Binding-site contacts:
Ligand atom C1 contacts residue FQ01 of chain 1.J at 0.8 Å.
Ligand atom C11 contacts residue FQ01 of chain 1.J at 0.8 Å.
Ligand atom C17 contacts residue FV31 of chain 1.L at 0.3 Å.
Ligand atom C19 contacts residue FQ01 of chain 1.J at 0.5 Å.
Ligand atom C7 contacts residue FQ01 of chain 1.J at 0.5 Å.
Ligand atom C2 contacts residue FV31 of chain 1.L at 0.6 Å.
Ligand atom C17 contacts residue FQ01 of chain 1.J at 0.5 Å.
Ligand atom O1 contacts residue FQ01 of chain 1.J at 0.9 Å (h-bond).
Ligand atom C13 contacts residue FQ01 of chain 1.J at 0.6 Å.
Ligand atom C14 contacts residue FV31 of chain 1.L at 0.7 Å.
Ligand atom C6 contacts residue FV31 of chain 1.L at 1.0 Å.
Ligand atom C12 contacts residue FQ01 of chain 1.J at 0.8 Å.
Ligand atom C9 contacts residue FQ01 of chain 1.J at 1.0 Å.
Ligand atom C20 contacts residue FQ01 of chain 1.J at 0.7 Å.
Ligand atom C19 contacts residue FV31 of chain 1.L at 0.2 Å.
Ligand atom C8 contacts residue FV31 of chain 1.L at 0.7 Å.
Ligand atom C18 contacts residue FV31 of chain 1.L at 0.3 Å.
Ligand atom C10 contacts residue FV31 of chain 1.L at 0.8 Å.
Ligand atom O5 contacts residue FQ01 of chain 1.J at 0.6 Å.
Ligand atom C7 contacts residue FV31 of chain 1.L at 0.6 Å.
Ligand atom C12 contacts residue FV31 of chain 1.L at 0.6 Å.
Ligand atom O5 contacts residue FV31 of chain 1.L at 0.5 Å.
Ligand atom C13 contacts residue FV31 of chain 1.L at 0.5 Å.
Ligand atom C3 contacts residue FQ01 of chain 1.J at 1.2 Å.
Ligand atom O1 contacts residue FV31 of chain 1.L at 1.0 Å (h-bond).
Ligand atom C15 contacts residue FQ01 of chain 1.J at 0.9 Å.
Ligand atom C15 contacts residue FV31 of chain 1.L at 0.5 Å.
Ligand atom C10 contacts residue FQ01 of chain 1.J at 0.9 Å.
Ligand atom C3 contacts residue FV31 of chain 1.L at 0.9 Å.
Ligand atom O6 contacts residue FV31 of chain 1.L at 1.0 Å.
Ligand atom C16 contacts residue FV31 of chain 1.L at 0.5 Å.
Ligand atom C9 contacts residue FV31 of chain 1.L at 0.8 Å.
Ligand atom C16 contacts residue FQ01 of chain 1.J at 0.9 Å.
Ligand atom C20 contacts residue FV31 of chain 1.L at 0.5 Å.
Ligand atom C18 contacts residue FQ01 of chain 1.J at 0.4 Å.
Ligand atom C2 contacts residue FQ01 of chain 1.J at 0.8 Å.
Ligand atom C11 contacts residue FV31 of chain 1.L at 0.5 Å.
Ligand atom C6 contacts residue FQ01 of chain 1.J at 1.1 Å.
Ligand atom C1 contacts residue FV31 of chain 1.L at 0.8 Å.
Ligand atom C8 contacts residue FQ01 of chain 1.J at 0.9 Å.

Sequence of chain 1.A:
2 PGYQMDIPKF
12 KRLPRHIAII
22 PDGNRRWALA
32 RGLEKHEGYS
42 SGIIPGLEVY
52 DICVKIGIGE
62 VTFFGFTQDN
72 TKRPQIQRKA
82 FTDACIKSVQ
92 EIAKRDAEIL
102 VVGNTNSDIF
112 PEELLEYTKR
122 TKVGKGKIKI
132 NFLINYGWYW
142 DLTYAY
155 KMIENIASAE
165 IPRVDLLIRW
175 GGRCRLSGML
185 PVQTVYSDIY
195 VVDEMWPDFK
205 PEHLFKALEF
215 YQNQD

A small-molecule ligand and the protein it binds are described below.
Small molecule (SMILES): CC(C)=CCC/C(C)=C/CC/C(C)=C/COC[C@H](O)CO